A small-molecule ligand and the protein it binds are described below.
Small molecule (SMILES): C/C1=C/C(=O)O[C@@H]2C[C@@H](CC[C@H](C)/C=C\CC1)O[C@@](O)([C@@H]1CSC(=O)N1)C2

Sequence of chain 1.C:
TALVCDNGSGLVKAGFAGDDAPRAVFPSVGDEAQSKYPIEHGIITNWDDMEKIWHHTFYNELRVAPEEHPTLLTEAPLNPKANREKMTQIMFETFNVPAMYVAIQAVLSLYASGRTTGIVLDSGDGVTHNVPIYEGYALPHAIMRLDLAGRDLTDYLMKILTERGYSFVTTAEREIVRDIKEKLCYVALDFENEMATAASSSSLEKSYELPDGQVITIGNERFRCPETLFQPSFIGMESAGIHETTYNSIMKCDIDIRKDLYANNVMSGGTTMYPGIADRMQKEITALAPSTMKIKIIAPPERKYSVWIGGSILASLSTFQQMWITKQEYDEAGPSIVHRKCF

Binding-site contacts:
Ligand atom C16 contacts residue ASP159 of chain 1.C at 3.9 Å.
Ligand atom C2 contacts residue ARG212 of chain 1.C at 3.5 Å.
Ligand atom O4 contacts residue GLU209 of chain 1.C at 2.9 Å (salt-bridge).
Ligand atom S1 contacts residue GLU209 of chain 1.C at 3.9 Å.
Ligand atom C13 contacts residue GLY17 of chain 1.C at 3.2 Å.
Ligand atom C14 contacts residue GLY17 of chain 1.C at 3.8 Å.
Ligand atom C8 contacts residue GLU209 of chain 1.C at 3.3 Å.
Ligand atom C17 contacts residue ARG208 of chain 1.C at 3.8 Å.
Ligand atom C18 contacts residue ARG212 of chain 1.C at 3.6 Å.
Ligand atom N1 contacts residue ATP1 of chain 1.M at 3.9 Å.
Ligand atom N1 contacts residue ARG185 of chain 1.C at 3.1 Å.
Ligand atom S1 contacts residue ARG185 of chain 1.C at 3.8 Å.
Ligand atom C10 contacts residue PRO34 of chain 1.C at 3.4 Å (hydrophobic).
Ligand atom C14 contacts residue ASP159 of chain 1.C at 3.6 Å.
Ligand atom S1 contacts residue ARG208 of chain 1.C at 3.5 Å (salt-bridge).
Ligand atom C18 contacts residue ASP159 of chain 1.C at 4.0 Å.
Ligand atom C12 contacts residue PRO34 of chain 1.C at 3.3 Å (hydrophobic).
Ligand atom C5 contacts residue GLU209 of chain 1.C at 3.1 Å.
Ligand atom C20 contacts residue GLU209 of chain 1.C at 3.4 Å.
Ligand atom C3 contacts residue ARG212 of chain 1.C at 3.5 Å.
Ligand atom N1 contacts residue ASP159 of chain 1.C at 3.2 Å (salt-bridge).
Ligand atom S1 contacts residue THR188 of chain 1.C at 3.9 Å.
Ligand atom O1 contacts residue LEU18 of chain 1.C at 3.1 Å.
Ligand atom C17 contacts residue GLU209 of chain 1.C at 3.5 Å.
Ligand atom C16 contacts residue ARG185 of chain 1.C at 3.5 Å.
Ligand atom C5 contacts residue ARG212 of chain 1.C at 4.0 Å.
Ligand atom O5 contacts residue ARG185 of chain 1.C at 3.9 Å.
Ligand atom C6 contacts residue PRO34 of chain 1.C at 4.0 Å (hydrophobic).
Ligand atom C11 contacts residue PRO34 of chain 1.C at 4.0 Å (hydrophobic).
Ligand atom O5 contacts residue THR188 of chain 1.C at 2.6 Å (h-bond).
Ligand atom C19 contacts residue ARG212 of chain 1.C at 3.2 Å.
Ligand atom C18 contacts residue ARG185 of chain 1.C at 3.4 Å.
Ligand atom C18 contacts residue THR188 of chain 1.C at 3.6 Å.
Ligand atom O5 contacts residue ATP1 of chain 1.M at 3.5 Å (h-bond).
Ligand atom C12 contacts residue GLY17 of chain 1.C at 3.1 Å.
Ligand atom O4 contacts residue ARG212 of chain 1.C at 3.4 Å (salt-bridge).
Ligand atom O5 contacts residue ARG212 of chain 1.C at 3.4 Å.
Ligand atom C7 contacts residue PRO34 of chain 1.C at 4.0 Å (hydrophobic).
Ligand atom C17 contacts residue ARG185 of chain 1.C at 3.8 Å.
Ligand atom C6 contacts residue GLU209 of chain 1.C at 3.9 Å.